Sequence of chain 1.C:
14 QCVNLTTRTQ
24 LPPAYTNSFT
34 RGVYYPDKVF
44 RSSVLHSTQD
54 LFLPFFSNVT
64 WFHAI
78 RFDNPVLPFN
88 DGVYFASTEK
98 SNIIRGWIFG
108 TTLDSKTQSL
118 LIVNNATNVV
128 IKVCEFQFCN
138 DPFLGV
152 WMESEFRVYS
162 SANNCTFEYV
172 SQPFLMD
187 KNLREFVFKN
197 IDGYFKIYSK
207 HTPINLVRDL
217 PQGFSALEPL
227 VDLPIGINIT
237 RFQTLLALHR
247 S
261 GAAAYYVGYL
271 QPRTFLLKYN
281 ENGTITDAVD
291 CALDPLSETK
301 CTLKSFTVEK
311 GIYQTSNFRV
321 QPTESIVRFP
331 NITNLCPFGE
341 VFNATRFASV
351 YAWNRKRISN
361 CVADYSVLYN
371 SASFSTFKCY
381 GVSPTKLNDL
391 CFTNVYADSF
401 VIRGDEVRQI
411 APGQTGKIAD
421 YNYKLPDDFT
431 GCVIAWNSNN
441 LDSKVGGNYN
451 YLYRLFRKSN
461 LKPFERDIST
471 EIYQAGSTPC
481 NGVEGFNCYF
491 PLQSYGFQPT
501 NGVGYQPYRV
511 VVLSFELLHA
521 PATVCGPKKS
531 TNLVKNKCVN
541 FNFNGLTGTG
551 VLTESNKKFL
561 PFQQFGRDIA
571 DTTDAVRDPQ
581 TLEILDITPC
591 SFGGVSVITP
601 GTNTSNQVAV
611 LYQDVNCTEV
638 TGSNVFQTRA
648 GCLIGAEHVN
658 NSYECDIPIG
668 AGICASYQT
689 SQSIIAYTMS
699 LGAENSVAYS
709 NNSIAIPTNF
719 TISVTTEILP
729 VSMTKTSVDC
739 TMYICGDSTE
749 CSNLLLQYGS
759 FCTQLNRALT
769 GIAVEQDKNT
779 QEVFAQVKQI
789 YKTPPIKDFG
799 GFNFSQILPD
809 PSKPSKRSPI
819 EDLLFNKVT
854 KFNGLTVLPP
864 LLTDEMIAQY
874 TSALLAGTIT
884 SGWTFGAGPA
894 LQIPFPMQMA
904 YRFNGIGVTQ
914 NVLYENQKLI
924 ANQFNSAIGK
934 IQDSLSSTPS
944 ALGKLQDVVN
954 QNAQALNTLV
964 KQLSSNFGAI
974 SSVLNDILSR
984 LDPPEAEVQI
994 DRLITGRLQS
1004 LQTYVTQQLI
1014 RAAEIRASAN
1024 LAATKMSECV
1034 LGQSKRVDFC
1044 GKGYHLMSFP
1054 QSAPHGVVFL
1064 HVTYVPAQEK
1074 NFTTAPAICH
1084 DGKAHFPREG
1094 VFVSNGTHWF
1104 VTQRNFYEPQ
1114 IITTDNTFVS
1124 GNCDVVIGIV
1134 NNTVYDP

Binding-site contacts:
Ligand atom C8 contacts residue ASN709 of chain 1.C at 4.0 Å.
Ligand atom O7 contacts residue ASN709 of chain 1.C at 4.0 Å.
Ligand atom N2 contacts residue ASN709 of chain 1.C at 2.9 Å (h-bond).
Ligand atom C7 contacts residue SER708 of chain 1.C at 4.0 Å.
Ligand atom C7 contacts residue ASN709 of chain 1.C at 3.6 Å.
Ligand atom N2 contacts residue ASP796 of chain 1.B at 3.9 Å.
Ligand atom O6 contacts residue GLY1131 of chain 1.C at 3.9 Å.
Ligand atom O7 contacts residue SER708 of chain 1.C at 3.4 Å.
Ligand atom C8 contacts residue ASP796 of chain 1.B at 2.9 Å.
Ligand atom O5 contacts residue ASN710 of chain 1.C at 3.8 Å.
Ligand atom C7 contacts residue ASN710 of chain 1.C at 4.2 Å.
Ligand atom O5 contacts residue ASN709 of chain 1.C at 2.4 Å (h-bond).
Ligand atom C8 contacts residue SER708 of chain 1.C at 3.9 Å.
Ligand atom O6 contacts residue ASN710 of chain 1.C at 4.0 Å.
Ligand atom C2 contacts residue ASN709 of chain 1.C at 2.5 Å.
Ligand atom C2 contacts residue ASN710 of chain 1.C at 3.9 Å.
Ligand atom C3 contacts residue ASN709 of chain 1.C at 3.8 Å.
Ligand atom O7 contacts residue ASN710 of chain 1.C at 3.3 Å (h-bond).
Ligand atom C5 contacts residue ASN709 of chain 1.C at 3.6 Å.
Ligand atom C4 contacts residue ASN709 of chain 1.C at 4.3 Å.
Ligand atom C1 contacts residue ASN710 of chain 1.C at 4.2 Å.
Ligand atom C7 contacts residue ASP796 of chain 1.B at 3.9 Å.
Ligand atom C1 contacts residue ASN709 of chain 1.C at 1.4 Å.

Sequence of chain 1.B:
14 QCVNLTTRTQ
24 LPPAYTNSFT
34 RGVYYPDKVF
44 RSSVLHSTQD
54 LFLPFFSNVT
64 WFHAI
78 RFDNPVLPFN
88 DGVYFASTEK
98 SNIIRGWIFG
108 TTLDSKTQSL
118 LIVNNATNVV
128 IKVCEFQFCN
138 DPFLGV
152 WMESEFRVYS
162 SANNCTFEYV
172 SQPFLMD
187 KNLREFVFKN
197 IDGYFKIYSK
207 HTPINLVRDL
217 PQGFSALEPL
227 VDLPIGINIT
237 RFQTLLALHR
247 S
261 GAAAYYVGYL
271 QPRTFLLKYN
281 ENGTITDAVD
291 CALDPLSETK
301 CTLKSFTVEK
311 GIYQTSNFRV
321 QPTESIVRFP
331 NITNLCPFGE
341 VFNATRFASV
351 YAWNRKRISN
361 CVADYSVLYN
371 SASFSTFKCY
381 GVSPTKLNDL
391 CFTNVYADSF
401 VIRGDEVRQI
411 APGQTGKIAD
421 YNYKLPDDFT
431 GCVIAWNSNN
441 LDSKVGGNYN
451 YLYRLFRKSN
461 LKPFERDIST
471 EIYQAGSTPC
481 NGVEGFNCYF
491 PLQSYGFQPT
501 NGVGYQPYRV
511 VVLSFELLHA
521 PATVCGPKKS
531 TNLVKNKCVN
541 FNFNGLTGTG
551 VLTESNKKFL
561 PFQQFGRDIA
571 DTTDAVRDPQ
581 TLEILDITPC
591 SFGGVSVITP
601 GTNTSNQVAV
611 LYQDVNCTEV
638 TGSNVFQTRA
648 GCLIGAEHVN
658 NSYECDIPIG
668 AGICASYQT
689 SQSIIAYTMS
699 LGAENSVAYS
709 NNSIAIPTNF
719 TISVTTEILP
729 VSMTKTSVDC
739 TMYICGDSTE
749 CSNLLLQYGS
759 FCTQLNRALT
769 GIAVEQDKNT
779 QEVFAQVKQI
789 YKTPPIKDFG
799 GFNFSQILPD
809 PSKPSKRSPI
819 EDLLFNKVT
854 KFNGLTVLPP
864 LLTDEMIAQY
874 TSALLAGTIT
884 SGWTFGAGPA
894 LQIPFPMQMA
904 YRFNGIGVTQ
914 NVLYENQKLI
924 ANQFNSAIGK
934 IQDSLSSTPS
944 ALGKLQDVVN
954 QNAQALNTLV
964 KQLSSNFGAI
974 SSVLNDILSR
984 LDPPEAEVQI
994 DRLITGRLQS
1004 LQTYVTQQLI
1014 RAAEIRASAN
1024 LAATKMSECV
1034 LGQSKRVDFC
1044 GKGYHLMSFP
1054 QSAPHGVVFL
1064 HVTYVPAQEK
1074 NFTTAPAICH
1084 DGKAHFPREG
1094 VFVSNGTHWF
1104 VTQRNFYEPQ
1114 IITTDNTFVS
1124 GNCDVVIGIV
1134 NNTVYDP

This protein binds this small molecule.
Small molecule (SMILES): CC(=O)N[C@H]1[C@H](O[C@H]2[C@H](O)[C@@H](NC(C)=O)CO[C@@H]2CO)O[C@H](CO)[C@@H](O)[C@@H]1O